The protein below binds the small molecule below.
Small molecule (SMILES): CC(=O)N[C@H]1[C@H](O[C@H]2[C@H](O)[C@@H](NC(C)=O)CO[C@@H]2CO[C@@H]2O[C@@H](C)[C@@H](O)[C@@H](O)[C@@H]2O)O[C@H](CO)[C@@H](O)[C@@H]1O

Sequence of chain 2.F:
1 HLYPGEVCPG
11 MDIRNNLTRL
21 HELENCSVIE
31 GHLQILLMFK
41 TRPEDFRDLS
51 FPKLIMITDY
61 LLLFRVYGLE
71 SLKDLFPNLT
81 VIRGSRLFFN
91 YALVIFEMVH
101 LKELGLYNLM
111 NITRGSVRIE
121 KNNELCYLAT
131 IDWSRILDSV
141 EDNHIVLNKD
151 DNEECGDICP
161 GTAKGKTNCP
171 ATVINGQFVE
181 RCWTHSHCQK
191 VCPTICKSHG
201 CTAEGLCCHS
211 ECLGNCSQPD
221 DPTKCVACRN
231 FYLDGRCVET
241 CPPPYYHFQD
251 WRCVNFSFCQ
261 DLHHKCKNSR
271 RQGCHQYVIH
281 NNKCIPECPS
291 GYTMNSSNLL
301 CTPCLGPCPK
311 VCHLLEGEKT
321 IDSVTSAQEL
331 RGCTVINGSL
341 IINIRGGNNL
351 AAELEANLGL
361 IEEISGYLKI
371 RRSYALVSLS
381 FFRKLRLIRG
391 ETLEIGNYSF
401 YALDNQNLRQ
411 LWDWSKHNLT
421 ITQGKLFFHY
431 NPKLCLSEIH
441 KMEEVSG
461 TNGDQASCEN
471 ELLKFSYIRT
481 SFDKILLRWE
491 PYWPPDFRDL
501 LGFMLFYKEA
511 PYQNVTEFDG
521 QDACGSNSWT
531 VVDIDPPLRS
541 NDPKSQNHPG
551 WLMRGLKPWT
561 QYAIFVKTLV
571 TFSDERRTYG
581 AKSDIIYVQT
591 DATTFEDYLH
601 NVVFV

Binding-site contacts:
Ligand atom O6 contacts residue ASN514 of chain 2.F at 4.3 Å.
Ligand atom C8 contacts residue ASN514 of chain 2.F at 3.9 Å.
Ligand atom C5 contacts residue ASN514 of chain 2.F at 3.8 Å.
Ligand atom O3 contacts residue ASN514 of chain 2.F at 4.2 Å.
Ligand atom C5 contacts residue ASN514 of chain 2.F at 3.6 Å.
Ligand atom C6 contacts residue ASN514 of chain 2.F at 4.1 Å.
Ligand atom C7 contacts residue ASN514 of chain 2.F at 3.1 Å.
Ligand atom O4 contacts residue GLN513 of chain 2.F at 3.2 Å (h-bond).
Ligand atom O7 contacts residue ASN514 of chain 2.F at 2.9 Å (h-bond).
Ligand atom C3 contacts residue ASN514 of chain 2.F at 3.6 Å.
Ligand atom C3 contacts residue ASN514 of chain 2.F at 3.8 Å.
Ligand atom C4 contacts residue GLN513 of chain 2.F at 4.5 Å.
Ligand atom N2 contacts residue ASN514 of chain 2.F at 2.9 Å (h-bond).
Ligand atom C2 contacts residue ASN514 of chain 2.F at 2.5 Å.
Ligand atom O5 contacts residue ASN514 of chain 2.F at 2.3 Å (h-bond).
Ligand atom O4 contacts residue TYR512 of chain 2.F at 4.4 Å.
Ligand atom C4 contacts residue ASN514 of chain 2.F at 4.3 Å.
Ligand atom C5 contacts residue TYR512 of chain 2.F at 4.0 Å (hydrophobic).
Ligand atom C4 contacts residue TYR512 of chain 2.F at 4.0 Å (hydrophobic).
Ligand atom C4 contacts residue ASN514 of chain 2.F at 3.7 Å.
Ligand atom C6 contacts residue TYR512 of chain 2.F at 3.4 Å (hydrophobic).
Ligand atom C1 contacts residue ASN514 of chain 2.F at 1.4 Å.